The protein below binds the small molecule below.
Small molecule (SMILES): CC[C@H](C)[C@@H]1NC(=O)[C@H](CCCCN)NC(=O)[C@@H]2CCCN2C(=O)CNC(=O)[C@H](CC(N)=O)NC(=O)[C@H](CC(=O)O)NC1=O

Binding-site contacts:
Ligand atom O contacts residue THR70 of chain 1.A at 4.1 Å.
Ligand atom CB contacts residue THR119 of chain 1.B at 3.7 Å.
Ligand atom OD2 contacts residue GLU115 of chain 1.B at 3.4 Å (salt-bridge).
Ligand atom CD1 contacts residue MET123 of chain 1.B at 3.7 Å (hydrophobic).
Ligand atom CG contacts residue GLU115 of chain 1.B at 2.9 Å.
Ligand atom C contacts residue GLN113 of chain 1.B at 3.8 Å.
Ligand atom CG contacts residue GLU115 of chain 1.B at 3.5 Å.
Ligand atom CG contacts residue THR119 of chain 1.B at 3.6 Å.
Ligand atom OD2 contacts residue HIS116 of chain 1.B at 3.1 Å (h-bond).
Ligand atom CG contacts residue HIS116 of chain 1.B at 4.0 Å.
Ligand atom OD1 contacts residue GLU115 of chain 1.B at 2.9 Å (salt-bridge).
Ligand atom OD1 contacts residue ALA114 of chain 1.B at 3.5 Å.
Ligand atom CB contacts residue GLU115 of chain 1.B at 3.2 Å.
Ligand atom CG2 contacts residue GLN113 of chain 1.B at 3.6 Å.
Ligand atom CB contacts residue GLN113 of chain 1.B at 3.1 Å.
Ligand atom OD2 contacts residue THR119 of chain 1.B at 3.0 Å (h-bond).
Ligand atom CD1 contacts residue TRP77 of chain 1.A at 4.2 Å (hydrophobic).
Ligand atom CG contacts residue GLN113 of chain 1.B at 4.2 Å.
Ligand atom CD contacts residue ASP112 of chain 1.B at 4.0 Å.
Ligand atom ND2 contacts residue GLU115 of chain 1.B at 3.5 Å (salt-bridge).
Ligand atom OD1 contacts residue GLU115 of chain 1.B at 2.8 Å (salt-bridge).
Ligand atom C contacts residue THR70 of chain 1.A at 4.2 Å.
Ligand atom CG2 contacts residue THR119 of chain 1.B at 3.8 Å.
Ligand atom CD contacts residue GLU115 of chain 1.B at 4.0 Å.
Ligand atom CB contacts residue GLU115 of chain 1.B at 3.9 Å.
Ligand atom CA contacts residue GLN113 of chain 1.B at 3.5 Å.
Ligand atom CE contacts residue ASP112 of chain 1.B at 3.4 Å.
Ligand atom N contacts residue GLN113 of chain 1.B at 2.9 Å (h-bond).
Ligand atom O contacts residue GLN40 of chain 1.A at 3.1 Å (h-bond).
Ligand atom CB contacts residue ALA114 of chain 1.B at 4.2 Å (hydrophobic).
Ligand atom OD2 contacts residue ALA114 of chain 1.B at 3.9 Å.
Ligand atom OD1 contacts residue HIS116 of chain 1.B at 4.2 Å.
Ligand atom CA contacts residue GLN113 of chain 1.B at 3.9 Å.
Ligand atom CG contacts residue ASP112 of chain 1.B at 3.6 Å.
Ligand atom O contacts residue THR70 of chain 1.A at 3.6 Å.
Ligand atom CB contacts residue GLN113 of chain 1.B at 3.6 Å.
Ligand atom O contacts residue ALA73 of chain 1.A at 4.2 Å.
Ligand atom CD contacts residue ALA114 of chain 1.B at 4.2 Å (hydrophobic).
Ligand atom CG contacts residue ALA114 of chain 1.B at 4.1 Å (hydrophobic).
Ligand atom CA contacts residue THR70 of chain 1.A at 4.0 Å.

Sequence of chain 1.B:
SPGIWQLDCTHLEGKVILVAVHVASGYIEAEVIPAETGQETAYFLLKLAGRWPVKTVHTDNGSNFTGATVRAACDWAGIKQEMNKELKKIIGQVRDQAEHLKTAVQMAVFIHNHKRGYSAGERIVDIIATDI

Sequence of chain 1.A:
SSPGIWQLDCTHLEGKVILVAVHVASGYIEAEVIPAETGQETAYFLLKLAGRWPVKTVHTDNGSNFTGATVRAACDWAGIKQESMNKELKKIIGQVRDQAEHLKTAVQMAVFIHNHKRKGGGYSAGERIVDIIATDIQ